This protein binds this small molecule.
Small molecule (SMILES): C[C@@H]1CC[C@@]2(OC1)O[C@H]1C[C@H]3[C@@H]4CC=C5C[C@@H](OCCC(CO[C@H]6O[C@H](CO)[C@@H](O[C@H]7O[C@H](CO)[C@@H](O)[C@H](O)[C@H]7O)[C@H](O)[C@H]6O)CO[C@H]6O[C@H](CO)[C@@H](O[C@H]7O[C@H](CO)[C@@H](O)[C@H](O)[C@H]7O)[C@H](O)[C@H]6O)CC[C@]5(C)[C@H]4CC[C@]3(C)[C@H]1[C@@H]2C

Sequence of chain 1.A:
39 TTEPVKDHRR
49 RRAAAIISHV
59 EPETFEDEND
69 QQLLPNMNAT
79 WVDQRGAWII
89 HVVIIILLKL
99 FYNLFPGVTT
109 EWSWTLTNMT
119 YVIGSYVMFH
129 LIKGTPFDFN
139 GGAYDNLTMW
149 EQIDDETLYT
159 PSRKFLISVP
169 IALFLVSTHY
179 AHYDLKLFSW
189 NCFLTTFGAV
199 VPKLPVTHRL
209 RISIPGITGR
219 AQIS

Sequence of chain 1.B:
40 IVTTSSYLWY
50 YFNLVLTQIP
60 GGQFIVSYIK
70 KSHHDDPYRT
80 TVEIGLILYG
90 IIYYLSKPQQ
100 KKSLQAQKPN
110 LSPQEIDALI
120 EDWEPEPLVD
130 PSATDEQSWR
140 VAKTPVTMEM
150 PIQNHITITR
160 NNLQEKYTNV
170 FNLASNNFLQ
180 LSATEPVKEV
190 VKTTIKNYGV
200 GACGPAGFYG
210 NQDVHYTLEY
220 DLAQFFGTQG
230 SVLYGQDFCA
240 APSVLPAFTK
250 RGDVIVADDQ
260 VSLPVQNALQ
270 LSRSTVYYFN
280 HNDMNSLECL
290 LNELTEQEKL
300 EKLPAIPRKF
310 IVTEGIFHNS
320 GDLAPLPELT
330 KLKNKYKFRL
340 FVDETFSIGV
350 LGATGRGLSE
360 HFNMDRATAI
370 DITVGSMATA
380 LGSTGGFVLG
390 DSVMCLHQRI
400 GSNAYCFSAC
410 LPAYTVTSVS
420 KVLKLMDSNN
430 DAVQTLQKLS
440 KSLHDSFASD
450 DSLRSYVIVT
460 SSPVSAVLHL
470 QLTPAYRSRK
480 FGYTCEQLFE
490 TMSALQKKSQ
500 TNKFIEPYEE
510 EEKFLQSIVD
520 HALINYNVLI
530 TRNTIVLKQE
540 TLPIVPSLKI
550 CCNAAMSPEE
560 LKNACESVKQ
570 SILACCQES

Binding-site contacts:
Ligand atom C1 contacts residue MET83 of chain 1.C at 3.8 Å (hydrophobic).
Ligand atom O21 contacts residue GLN220 of chain 1.A at 3.2 Å (h-bond).
Ligand atom O41 contacts residue GLN220 of chain 1.A at 4.2 Å.
Ligand atom C41 contacts residue LYS249 of chain 1.B at 4.1 Å.
Ligand atom O41 contacts residue LYS249 of chain 1.B at 3.5 Å (salt-bridge).
Ligand atom C05 contacts residue VAL77 of chain 1.C at 4.2 Å (hydrophobic).
Ligand atom O1C contacts residue PHE106 of chain 1.C at 4.3 Å.
Ligand atom C51 contacts residue LYS249 of chain 1.B at 4.1 Å.
Ligand atom O6B contacts residue ASN105 of chain 1.C at 3.5 Å (h-bond).
Ligand atom O72 contacts residue Z8A1 of chain 1.G at 3.9 Å.
Ligand atom O3B contacts residue PHE80 of chain 1.C at 4.2 Å.
Ligand atom O3 contacts residue LYS87 of chain 1.C at 4.0 Å.
Ligand atom C15 contacts residue Z8A1 of chain 1.G at 4.2 Å.
Ligand atom C22 contacts residue ILE130 of chain 1.A at 4.4 Å (hydrophobic).
Ligand atom O3B contacts residue MET83 of chain 1.C at 4.2 Å.
Ligand atom C3C contacts residue LYS131 of chain 1.A at 3.9 Å.
Ligand atom C14 contacts residue HIS76 of chain 1.C at 4.1 Å.
Ligand atom C09 contacts residue PHE80 of chain 1.C at 4.3 Å (hydrophobic).
Ligand atom O5 contacts residue MET83 of chain 1.C at 3.8 Å.
Ligand atom C76 contacts residue Z8A1 of chain 1.G at 3.7 Å.
Ligand atom O6C contacts residue PHE106 of chain 1.C at 3.6 Å.
Ligand atom C04 contacts residue VAL77 of chain 1.C at 4.0 Å (hydrophobic).
Ligand atom O61 contacts residue SER104 of chain 1.C at 4.1 Å.
Ligand atom O20 contacts residue ILE130 of chain 1.A at 4.0 Å.
Ligand atom O5C contacts residue PHE106 of chain 1.C at 3.7 Å.
Ligand atom C03 contacts residue VAL77 of chain 1.C at 4.3 Å (hydrophobic).
Ligand atom O2C contacts residue LYS131 of chain 1.A at 3.7 Å.
Ligand atom C21 contacts residue GLN220 of chain 1.A at 4.4 Å.
Ligand atom C05 contacts residue Z8A1 of chain 1.G at 4.2 Å.
Ligand atom C16 contacts residue ILE130 of chain 1.A at 4.3 Å (hydrophobic).
Ligand atom O2C contacts residue ILE130 of chain 1.A at 4.3 Å.
Ligand atom C22 contacts residue PHE106 of chain 1.C at 4.0 Å (hydrophobic).
Ligand atom C06 contacts residue VAL77 of chain 1.C at 4.3 Å (hydrophobic).
Ligand atom C15 contacts residue HIS76 of chain 1.C at 4.2 Å.
Ligand atom C10 contacts residue PHE80 of chain 1.C at 4.0 Å (hydrophobic).
Ligand atom O5B contacts residue ASN105 of chain 1.C at 4.1 Å.
Ligand atom O41 contacts residue ASP143 of chain 1.A at 4.3 Å.
Ligand atom C31 contacts residue GLN220 of chain 1.A at 4.4 Å.
Ligand atom C17 contacts residue HIS76 of chain 1.C at 4.1 Å.
Ligand atom CG1 contacts residue HIS76 of chain 1.C at 4.0 Å.

Sequence of chain 1.C:
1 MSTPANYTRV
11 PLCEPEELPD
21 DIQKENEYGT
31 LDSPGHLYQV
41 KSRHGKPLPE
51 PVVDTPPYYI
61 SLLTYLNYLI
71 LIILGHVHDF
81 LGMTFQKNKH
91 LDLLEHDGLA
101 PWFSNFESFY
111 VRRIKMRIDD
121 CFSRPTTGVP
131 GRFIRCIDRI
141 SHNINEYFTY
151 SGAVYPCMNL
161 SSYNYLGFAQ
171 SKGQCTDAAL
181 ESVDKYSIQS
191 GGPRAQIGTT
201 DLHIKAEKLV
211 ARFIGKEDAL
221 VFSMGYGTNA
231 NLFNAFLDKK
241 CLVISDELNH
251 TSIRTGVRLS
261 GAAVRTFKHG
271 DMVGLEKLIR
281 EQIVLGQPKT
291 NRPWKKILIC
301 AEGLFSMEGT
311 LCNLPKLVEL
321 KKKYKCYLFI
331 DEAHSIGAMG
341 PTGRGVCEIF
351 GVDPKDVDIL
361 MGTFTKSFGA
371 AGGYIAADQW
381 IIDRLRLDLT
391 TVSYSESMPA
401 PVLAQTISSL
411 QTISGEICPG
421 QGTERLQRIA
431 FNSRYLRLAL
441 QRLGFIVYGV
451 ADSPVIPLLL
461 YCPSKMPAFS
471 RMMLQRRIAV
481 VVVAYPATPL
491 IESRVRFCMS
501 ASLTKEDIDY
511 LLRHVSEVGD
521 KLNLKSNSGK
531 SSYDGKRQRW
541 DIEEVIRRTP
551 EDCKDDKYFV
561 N